A small-molecule ligand and the protein it binds are described below.
Small molecule (SMILES): Cc1ccc2[nH]cc(CCCOc3c(C(=O)O)cnn3-c3ccccc3)c2c1

Sequence of chain 1.B:
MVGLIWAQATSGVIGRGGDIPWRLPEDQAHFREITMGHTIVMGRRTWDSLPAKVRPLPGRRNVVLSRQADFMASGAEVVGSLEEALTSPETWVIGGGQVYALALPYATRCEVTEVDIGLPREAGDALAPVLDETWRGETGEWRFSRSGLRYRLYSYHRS

Binding-site contacts:
Ligand atom O17 contacts residue ARG62 of chain 1.B at 2.6 Å (salt-bridge).
Ligand atom C15 contacts residue ARG62 of chain 1.B at 3.1 Å.
Ligand atom C13 contacts residue LEU59 of chain 1.B at 3.5 Å (hydrophobic).
Ligand atom C07 contacts residue LEU52 of chain 1.B at 3.4 Å (hydrophobic).
Ligand atom C11 contacts residue PHE33 of chain 1.B at 3.9 Å (hydrophobic).
Ligand atom C18 contacts residue LEU59 of chain 1.B at 3.8 Å (hydrophobic).
Ligand atom C03 contacts residue ILE7 of chain 1.B at 3.6 Å (hydrophobic).
Ligand atom C27 contacts residue PHE33 of chain 1.B at 3.7 Å (hydrophobic).
Ligand atom C03 contacts residue ILE96 of chain 1.B at 3.5 Å (hydrophobic).
Ligand atom C10 contacts residue PHE33 of chain 1.B at 3.8 Å (hydrophobic).
Ligand atom C02 contacts residue PHE33 of chain 1.B at 3.4 Å (hydrophobic).
Ligand atom C03 contacts residue NDP1 of chain 1.I at 3.2 Å.
Ligand atom O12 contacts residue LEU59 of chain 1.B at 3.9 Å.
Ligand atom C01 contacts residue NDP1 of chain 1.I at 3.4 Å.
Ligand atom C01 contacts residue PHE33 of chain 1.B at 3.9 Å (hydrophobic).
Ligand atom O16 contacts residue ARG62 of chain 1.B at 2.6 Å (salt-bridge).
Ligand atom C05 contacts residue ILE96 of chain 1.B at 3.8 Å (hydrophobic).
Ligand atom C05 contacts residue PHE33 of chain 1.B at 3.5 Å (hydrophobic).
Ligand atom C04 contacts residue NDP1 of chain 1.I at 3.1 Å.
Ligand atom C03 contacts residue PHE33 of chain 1.B at 3.5 Å (hydrophobic).
Ligand atom C04 contacts residue ILE96 of chain 1.B at 2.8 Å (hydrophobic).
Ligand atom C01 contacts residue ALA9 of chain 1.B at 3.7 Å (hydrophobic).
Ligand atom C03 contacts residue TYR102 of chain 1.B at 3.8 Å (hydrophobic).
Ligand atom C22 contacts residue LEU52 of chain 1.B at 3.6 Å (hydrophobic).
Ligand atom C26 contacts residue GLN30 of chain 1.B at 3.8 Å.
Ligand atom C05 contacts residue NDP1 of chain 1.I at 3.8 Å.
Ligand atom O17 contacts residue ARG34 of chain 1.B at 3.3 Å.
Ligand atom C23 contacts residue LEU52 of chain 1.B at 3.6 Å (hydrophobic).
Ligand atom C14 contacts residue LEU59 of chain 1.B at 3.5 Å (hydrophobic).
Ligand atom C01 contacts residue TRP8 of chain 1.B at 3.9 Å (hydrophobic).
Ligand atom N19 contacts residue VAL56 of chain 1.B at 3.9 Å.
Ligand atom C24 contacts residue PRO53 of chain 1.B at 3.8 Å (hydrophobic).
Ligand atom C01 contacts residue ASP29 of chain 1.B at 3.9 Å.
Ligand atom C02 contacts residue NDP1 of chain 1.I at 3.6 Å.
Ligand atom C23 contacts residue PRO53 of chain 1.B at 3.8 Å (hydrophobic).
Ligand atom O16 contacts residue PHE33 of chain 1.B at 3.2 Å.
Ligand atom C04 contacts residue PHE33 of chain 1.B at 3.3 Å (hydrophobic).
Ligand atom C28 contacts residue PHE33 of chain 1.B at 3.5 Å (hydrophobic).
Ligand atom O12 contacts residue PHE33 of chain 1.B at 3.7 Å.
Ligand atom N20 contacts residue LEU59 of chain 1.B at 3.8 Å.